A small-molecule ligand and the protein it binds are described below.
Small molecule (SMILES): CC(=O)N[C@H]1[C@H](O[C@H]2[C@H](O)[C@@H](NC(C)=O)CO[C@@H]2CO[C@@H]2O[C@@H](C)[C@@H](O)[C@@H](O)[C@@H]2O)O[C@H](CO)[C@@H](O[C@@H]2O[C@H](CO)[C@@H](O)[C@H](O)[C@@H]2O)[C@@H]1O

Sequence of chain 1.A:
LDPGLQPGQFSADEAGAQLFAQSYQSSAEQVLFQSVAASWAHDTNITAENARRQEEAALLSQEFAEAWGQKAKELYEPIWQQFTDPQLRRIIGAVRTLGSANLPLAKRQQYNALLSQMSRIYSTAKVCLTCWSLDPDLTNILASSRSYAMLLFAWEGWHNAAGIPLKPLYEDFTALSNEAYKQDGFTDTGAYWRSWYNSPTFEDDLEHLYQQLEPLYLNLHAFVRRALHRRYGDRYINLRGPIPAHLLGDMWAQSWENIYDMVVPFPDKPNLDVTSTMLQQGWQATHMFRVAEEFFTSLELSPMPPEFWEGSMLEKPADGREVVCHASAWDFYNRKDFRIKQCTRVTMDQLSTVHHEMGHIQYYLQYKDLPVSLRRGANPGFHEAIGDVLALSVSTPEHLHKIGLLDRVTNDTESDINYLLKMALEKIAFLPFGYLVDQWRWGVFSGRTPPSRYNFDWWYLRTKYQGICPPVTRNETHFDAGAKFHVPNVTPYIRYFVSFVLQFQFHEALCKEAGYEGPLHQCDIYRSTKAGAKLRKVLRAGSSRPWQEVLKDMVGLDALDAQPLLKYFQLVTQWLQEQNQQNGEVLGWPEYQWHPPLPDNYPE

Binding-site contacts:
Ligand atom O7 contacts residue PRO524 of chain 1.A at 3.3 Å.
Ligand atom C3 contacts residue ASN416 of chain 1.A at 3.8 Å.
Ligand atom C6 contacts residue GLU522 of chain 1.A at 4.2 Å.
Ligand atom C7 contacts residue PRO524 of chain 1.A at 4.3 Å (hydrophobic).
Ligand atom O3 contacts residue PRO524 of chain 1.A at 4.2 Å.
Ligand atom O5 contacts residue GLN527 of chain 1.A at 4.2 Å.
Ligand atom C6 contacts residue GLU522 of chain 1.A at 4.1 Å.
Ligand atom C8 contacts residue GLN527 of chain 1.A at 3.9 Å.
Ligand atom C1 contacts residue GLN527 of chain 1.A at 3.1 Å.
Ligand atom N2 contacts residue GLN527 of chain 1.A at 2.5 Å (h-bond).
Ligand atom C3 contacts residue PRO524 of chain 1.A at 3.7 Å (hydrophobic).
Ligand atom C2 contacts residue GLY523 of chain 1.A at 4.0 Å.
Ligand atom C4 contacts residue ASN416 of chain 1.A at 4.2 Å.
Ligand atom O4 contacts residue PRO524 of chain 1.A at 3.5 Å.
Ligand atom C4 contacts residue GLU522 of chain 1.A at 4.3 Å.
Ligand atom C4 contacts residue PRO524 of chain 1.A at 4.1 Å (hydrophobic).
Ligand atom O4 contacts residue GLY523 of chain 1.A at 3.9 Å.
Ligand atom O3 contacts residue GLY523 of chain 1.A at 4.0 Å.
Ligand atom C2 contacts residue ASN416 of chain 1.A at 2.5 Å.
Ligand atom O5 contacts residue GLU522 of chain 1.A at 4.2 Å.
Ligand atom O3 contacts residue GLN527 of chain 1.A at 4.2 Å.
Ligand atom O7 contacts residue ASN416 of chain 1.A at 4.1 Å.
Ligand atom C2 contacts residue GLN527 of chain 1.A at 3.1 Å.
Ligand atom O3 contacts residue GLU522 of chain 1.A at 4.3 Å.
Ligand atom O3 contacts residue TYR521 of chain 1.A at 4.2 Å.
Ligand atom C3 contacts residue GLN527 of chain 1.A at 3.3 Å.
Ligand atom C1 contacts residue GLY523 of chain 1.A at 4.2 Å.
Ligand atom C5 contacts residue GLU522 of chain 1.A at 3.8 Å.
Ligand atom N2 contacts residue ASN416 of chain 1.A at 2.9 Å (h-bond).
Ligand atom C1 contacts residue GLU522 of chain 1.A at 3.8 Å.
Ligand atom C7 contacts residue GLN527 of chain 1.A at 3.6 Å.
Ligand atom O5 contacts residue GLY523 of chain 1.A at 3.9 Å.
Ligand atom O7 contacts residue GLY523 of chain 1.A at 3.9 Å.
Ligand atom C5 contacts residue ASN416 of chain 1.A at 3.6 Å.
Ligand atom C8 contacts residue GLU403 of chain 1.A at 3.9 Å.
Ligand atom O4 contacts residue GLU522 of chain 1.A at 4.2 Å.
Ligand atom C7 contacts residue ASN416 of chain 1.A at 3.7 Å.
Ligand atom C3 contacts residue GLU522 of chain 1.A at 4.3 Å.
Ligand atom C1 contacts residue ASN416 of chain 1.A at 1.4 Å.
Ligand atom O5 contacts residue ASN416 of chain 1.A at 2.3 Å (h-bond).